A protein and the small-molecule ligand that binds it are described below.
Small molecule (SMILES): CC(=O)N[C@H]1[C@H](O[C@H]2[C@H](O)[C@@H](NC(C)=O)CO[C@@H]2CO)O[C@H](CO)[C@@H](O[C@@H]2O[C@H](CO)[C@@H](O)[C@H](O[C@H]3O[C@H](CO)[C@@H](O)[C@H](O)[C@@H]3O)[C@@H]2O)[C@@H]1O

Sequence of chain 1.D:
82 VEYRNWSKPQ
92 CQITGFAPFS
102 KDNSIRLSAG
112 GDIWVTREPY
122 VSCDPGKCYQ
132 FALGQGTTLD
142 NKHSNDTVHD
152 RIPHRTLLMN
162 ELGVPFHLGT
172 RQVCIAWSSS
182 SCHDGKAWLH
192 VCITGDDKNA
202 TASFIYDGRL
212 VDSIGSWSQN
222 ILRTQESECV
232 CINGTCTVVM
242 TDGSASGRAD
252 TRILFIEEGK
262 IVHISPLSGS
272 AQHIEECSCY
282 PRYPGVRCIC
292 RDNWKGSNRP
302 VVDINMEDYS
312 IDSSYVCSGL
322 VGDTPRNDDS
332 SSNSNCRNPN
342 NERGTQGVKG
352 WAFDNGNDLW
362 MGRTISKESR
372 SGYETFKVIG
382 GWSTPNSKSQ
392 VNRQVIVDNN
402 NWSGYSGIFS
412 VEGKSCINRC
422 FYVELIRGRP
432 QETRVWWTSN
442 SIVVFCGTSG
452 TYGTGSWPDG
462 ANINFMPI

Binding-site contacts:
Ligand atom C3 contacts residue ASN200 of chain 1.A at 3.7 Å.
Ligand atom C4 contacts residue GLN391 of chain 1.D at 3.3 Å.
Ligand atom C1 contacts residue THR455 of chain 1.D at 3.8 Å.
Ligand atom O4 contacts residue ARG394 of chain 1.D at 3.3 Å (salt-bridge).
Ligand atom C2 contacts residue GLN391 of chain 1.D at 3.8 Å.
Ligand atom O6 contacts residue GLY454 of chain 1.D at 2.8 Å (h-bond).
Ligand atom O3 contacts residue GLN391 of chain 1.D at 3.4 Å (h-bond).
Ligand atom C3 contacts residue GLN391 of chain 1.D at 3.4 Å.
Ligand atom O5 contacts residue GLY454 of chain 1.D at 3.4 Å.
Ligand atom O5 contacts residue ASN393 of chain 1.D at 3.9 Å.
Ligand atom C3 contacts residue ASN393 of chain 1.D at 3.6 Å.
Ligand atom O5 contacts residue TYR453 of chain 1.D at 3.9 Å.
Ligand atom O4 contacts residue ASN393 of chain 1.D at 3.6 Å.
Ligand atom O6 contacts residue TYR453 of chain 1.D at 3.6 Å.
Ligand atom C2 contacts residue THR455 of chain 1.D at 3.9 Å.
Ligand atom N2 contacts residue ASN200 of chain 1.A at 2.8 Å (h-bond).
Ligand atom O3 contacts residue GLN391 of chain 1.D at 3.3 Å (h-bond).
Ligand atom O6 contacts residue THR455 of chain 1.D at 3.6 Å.
Ligand atom O3 contacts residue ASP330 of chain 1.D at 3.9 Å.
Ligand atom O2 contacts residue GLN391 of chain 1.D at 2.8 Å (h-bond).
Ligand atom O5 contacts residue VAL392 of chain 1.D at 3.7 Å.
Ligand atom O5 contacts residue THR455 of chain 1.D at 3.3 Å.
Ligand atom C1 contacts residue ASN200 of chain 1.A at 1.4 Å.
Ligand atom O4 contacts residue ARG394 of chain 1.D at 3.3 Å (salt-bridge).
Ligand atom O3 contacts residue VAL392 of chain 1.D at 3.9 Å.
Ligand atom O2 contacts residue ARG394 of chain 1.D at 3.2 Å.
Ligand atom C5 contacts residue ASN200 of chain 1.A at 3.7 Å.
Ligand atom O4 contacts residue GLN391 of chain 1.D at 3.8 Å.
Ligand atom O3 contacts residue ASN393 of chain 1.D at 2.9 Å (h-bond).
Ligand atom C7 contacts residue ASN200 of chain 1.A at 3.3 Å.
Ligand atom O7 contacts residue ASN200 of chain 1.A at 3.2 Å (h-bond).
Ligand atom C2 contacts residue ARG394 of chain 1.D at 3.8 Å.
Ligand atom C2 contacts residue ASN200 of chain 1.A at 2.3 Å.
Ligand atom C6 contacts residue TYR453 of chain 1.D at 3.4 Å (hydrophobic).
Ligand atom O5 contacts residue ASN200 of chain 1.A at 2.4 Å (h-bond).
Ligand atom C8 contacts residue ASN393 of chain 1.D at 3.8 Å.
Ligand atom C6 contacts residue GLY454 of chain 1.D at 3.5 Å.
Ligand atom O2 contacts residue VAL392 of chain 1.D at 3.6 Å.
Ligand atom O2 contacts residue ASN393 of chain 1.D at 3.9 Å.
Ligand atom C6 contacts residue GLN391 of chain 1.D at 3.7 Å.

Sequence of chain 1.A:
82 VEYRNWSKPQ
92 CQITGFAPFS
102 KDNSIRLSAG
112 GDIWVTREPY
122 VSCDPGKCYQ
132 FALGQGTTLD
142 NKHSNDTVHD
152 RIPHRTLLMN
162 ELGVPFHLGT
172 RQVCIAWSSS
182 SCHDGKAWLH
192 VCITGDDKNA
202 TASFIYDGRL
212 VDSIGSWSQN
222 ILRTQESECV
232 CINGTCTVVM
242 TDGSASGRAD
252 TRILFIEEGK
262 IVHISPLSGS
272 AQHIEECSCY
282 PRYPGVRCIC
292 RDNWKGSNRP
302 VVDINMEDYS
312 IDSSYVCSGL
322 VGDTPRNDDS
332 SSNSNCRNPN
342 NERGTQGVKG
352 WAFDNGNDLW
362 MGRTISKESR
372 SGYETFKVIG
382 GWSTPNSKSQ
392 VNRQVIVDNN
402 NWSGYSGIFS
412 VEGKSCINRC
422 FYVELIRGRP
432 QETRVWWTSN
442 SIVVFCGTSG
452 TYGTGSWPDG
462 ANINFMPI